Sequence of chain 1.B:
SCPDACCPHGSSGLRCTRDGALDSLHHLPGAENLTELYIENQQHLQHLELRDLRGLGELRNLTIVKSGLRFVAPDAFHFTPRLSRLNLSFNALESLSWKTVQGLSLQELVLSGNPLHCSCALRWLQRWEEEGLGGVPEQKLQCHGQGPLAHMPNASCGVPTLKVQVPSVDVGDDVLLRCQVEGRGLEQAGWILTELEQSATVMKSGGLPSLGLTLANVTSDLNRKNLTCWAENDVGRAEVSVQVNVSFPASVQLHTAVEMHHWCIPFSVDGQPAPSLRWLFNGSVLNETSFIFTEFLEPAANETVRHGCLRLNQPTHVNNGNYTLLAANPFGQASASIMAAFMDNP

The protein below binds the small molecule below.
Small molecule (SMILES): CC(=O)N[C@@H]1[C@@H](O)[C@H](O)[C@@H](CO)O[C@H]1O

Binding-site contacts:
Ligand atom C5 contacts residue ARG85 of chain 1.B at 3.5 Å.
Ligand atom O5 contacts residue ARG85 of chain 1.B at 3.5 Å.
Ligand atom C5 contacts residue ASN61 of chain 1.B at 3.6 Å.
Ligand atom O7 contacts residue GLU36 of chain 1.B at 2.6 Å (salt-bridge).
Ligand atom C6 contacts residue ARG85 of chain 1.B at 3.9 Å.
Ligand atom O7 contacts residue ASN61 of chain 1.B at 4.2 Å.
Ligand atom N2 contacts residue ASN61 of chain 1.B at 2.9 Å (h-bond).
Ligand atom C7 contacts residue ASN61 of chain 1.B at 3.8 Å.
Ligand atom C8 contacts residue THR35 of chain 1.B at 3.7 Å.
Ligand atom O5 contacts residue GLU36 of chain 1.B at 3.9 Å.
Ligand atom C2 contacts residue GLU36 of chain 1.B at 3.5 Å.
Ligand atom C1 contacts residue ASN61 of chain 1.B at 1.4 Å.
Ligand atom O7 contacts residue THR35 of chain 1.B at 4.5 Å.
Ligand atom C8 contacts residue GLU36 of chain 1.B at 4.1 Å.
Ligand atom C3 contacts residue ASN61 of chain 1.B at 3.8 Å.
Ligand atom C1 contacts residue ARG85 of chain 1.B at 3.8 Å.
Ligand atom O5 contacts residue ASN61 of chain 1.B at 2.3 Å (h-bond).
Ligand atom C7 contacts residue GLU36 of chain 1.B at 3.5 Å.
Ligand atom C2 contacts residue ASN61 of chain 1.B at 2.4 Å.
Ligand atom N2 contacts residue GLU36 of chain 1.B at 3.9 Å.
Ligand atom C1 contacts residue GLU36 of chain 1.B at 3.6 Å.
Ligand atom C7 contacts residue THR35 of chain 1.B at 4.5 Å.
Ligand atom C8 contacts residue ARG60 of chain 1.B at 4.0 Å.
Ligand atom C4 contacts residue ASN61 of chain 1.B at 4.2 Å.